Sequence of chain 1.K:
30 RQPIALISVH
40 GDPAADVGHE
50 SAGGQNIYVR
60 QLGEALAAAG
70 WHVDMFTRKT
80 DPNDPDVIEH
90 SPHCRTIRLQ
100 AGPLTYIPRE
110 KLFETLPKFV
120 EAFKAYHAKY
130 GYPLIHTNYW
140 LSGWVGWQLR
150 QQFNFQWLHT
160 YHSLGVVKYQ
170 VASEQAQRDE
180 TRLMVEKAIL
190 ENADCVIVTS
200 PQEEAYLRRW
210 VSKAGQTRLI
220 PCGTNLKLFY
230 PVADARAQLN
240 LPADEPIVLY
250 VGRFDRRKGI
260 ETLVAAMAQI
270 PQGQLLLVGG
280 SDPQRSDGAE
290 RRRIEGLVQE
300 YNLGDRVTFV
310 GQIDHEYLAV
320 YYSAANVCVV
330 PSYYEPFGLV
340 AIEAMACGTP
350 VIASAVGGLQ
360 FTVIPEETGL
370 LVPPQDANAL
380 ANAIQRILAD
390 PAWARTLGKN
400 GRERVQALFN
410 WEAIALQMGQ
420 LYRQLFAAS

This protein binds this small molecule.
Small molecule (SMILES): O=P(O)(O)OC[C@H]1O[C@@](CO)(O[C@H]2O[C@H](CO)[C@@H](O)[C@H](O)[C@H]2O)[C@@H](O)[C@@H]1O

Binding-site contacts:
Ligand atom O6 contacts residue PRO335 of chain 1.K at 3.4 Å (h-bond).
Ligand atom C4 contacts residue PRO335 of chain 1.K at 3.4 Å (hydrophobic).
Ligand atom C1 contacts residue UDP1 of chain 1.FA at 2.8 Å.
Ligand atom O2 contacts residue GLU334 of chain 1.K at 3.7 Å.
Ligand atom O4 contacts residue UDP1 of chain 1.FA at 3.2 Å (h-bond).
Ligand atom O5 contacts residue HIS161 of chain 1.K at 2.8 Å (h-bond).
Ligand atom O2 contacts residue UDP1 of chain 1.FA at 2.3 Å (h-bond).
Ligand atom C2 contacts residue HIS161 of chain 1.K at 3.6 Å.
Ligand atom O3P contacts residue ARG108 of chain 1.K at 2.3 Å (salt-bridge).
Ligand atom O3P contacts residue LYS167 of chain 1.K at 3.5 Å (salt-bridge).
Ligand atom P contacts residue ARG108 of chain 1.K at 3.3 Å.
Ligand atom O1P contacts residue LYS167 of chain 1.K at 3.5 Å (salt-bridge).
Ligand atom O1P contacts residue ARG181 of chain 1.K at 3.6 Å (salt-bridge).
Ligand atom O1 contacts residue UDP1 of chain 1.FA at 3.5 Å (h-bond).
Ligand atom O1 contacts residue GLY53 of chain 1.K at 3.4 Å (h-bond).
Ligand atom O3 contacts residue PHE336 of chain 1.K at 3.0 Å (h-bond).
Ligand atom O3 contacts residue GLY337 of chain 1.K at 3.4 Å.
Ligand atom O2 contacts residue UDP1 of chain 1.FA at 3.2 Å (h-bond).
Ligand atom C6 contacts residue CYS221 of chain 1.K at 3.7 Å (hydrophobic).
Ligand atom C4 contacts residue PHE336 of chain 1.K at 2.9 Å (hydrophobic).
Ligand atom O6 contacts residue THR198 of chain 1.K at 3.4 Å.
Ligand atom C2 contacts residue UDP1 of chain 1.FA at 3.4 Å.
Ligand atom O3 contacts residue HIS161 of chain 1.K at 3.2 Å.
Ligand atom O2P contacts residue ARG256 of chain 1.K at 3.5 Å.
Ligand atom O4 contacts residue LEU338 of chain 1.K at 3.6 Å.
Ligand atom O4 contacts residue PHE336 of chain 1.K at 2.7 Å (h-bond).
Ligand atom O3 contacts residue GLN54 of chain 1.K at 3.2 Å (h-bond).
Ligand atom C6 contacts residue SER162 of chain 1.K at 3.3 Å.
Ligand atom O3 contacts residue GLU334 of chain 1.K at 3.0 Å (salt-bridge).
Ligand atom O1P contacts residue TYR138 of chain 1.K at 3.7 Å.
Ligand atom O3 contacts residue UDP1 of chain 1.FA at 2.7 Å (h-bond).
Ligand atom C3 contacts residue UDP1 of chain 1.FA at 3.0 Å.
Ligand atom O1P contacts residue SER162 of chain 1.K at 2.9 Å (h-bond).
Ligand atom O6 contacts residue ARG108 of chain 1.K at 3.3 Å (salt-bridge).
Ligand atom C3 contacts residue PHE336 of chain 1.K at 3.5 Å (hydrophobic).
Ligand atom C1 contacts residue HIS161 of chain 1.K at 2.9 Å.
Ligand atom O1 contacts residue GLY52 of chain 1.K at 3.1 Å.
Ligand atom C2 contacts residue UDP1 of chain 1.FA at 3.6 Å.
Ligand atom C6 contacts residue HIS161 of chain 1.K at 3.2 Å.
Ligand atom O6 contacts residue HIS161 of chain 1.K at 3.3 Å (h-bond).